Sequence of chain 1.NB:
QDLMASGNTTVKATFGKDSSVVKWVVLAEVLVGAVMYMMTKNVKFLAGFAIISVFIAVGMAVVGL

The protein below binds the small molecule below.
Small molecule (SMILES): CCOP(=O)(O)OC[C@H](O)CO

Sequence of chain 1.MB:
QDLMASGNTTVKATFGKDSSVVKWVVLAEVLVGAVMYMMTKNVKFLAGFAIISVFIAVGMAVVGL

Binding-site contacts:
Ligand atom O4 contacts residue LYS44 of chain 1.YA at 3.6 Å.
Ligand atom C3 contacts residue MET39 of chain 1.NB at 3.8 Å (hydrophobic).
Ligand atom O4 contacts residue MET38 of chain 1.NB at 4.2 Å.
Ligand atom O4 contacts residue MET39 of chain 1.NB at 3.8 Å.
Ligand atom P1 contacts residue MET38 of chain 1.NB at 4.0 Å.
Ligand atom O3 contacts residue MET39 of chain 1.NB at 4.4 Å.
Ligand atom P1 contacts residue LYS44 of chain 1.YA at 4.1 Å.
Ligand atom C2 contacts residue VAL43 of chain 1.YA at 4.1 Å (hydrophobic).
Ligand atom O1 contacts residue LYS44 of chain 1.YA at 3.7 Å.
Ligand atom C1 contacts residue VAL35 of chain 1.MB at 4.0 Å (hydrophobic).
Ligand atom C4 contacts residue LYS44 of chain 1.YA at 4.3 Å.
Ligand atom C4 contacts residue MET39 of chain 1.NB at 3.9 Å (hydrophobic).
Ligand atom O1 contacts residue VAL43 of chain 1.YA at 3.5 Å (h-bond).
Ligand atom C3 contacts residue MET38 of chain 1.NB at 3.5 Å (hydrophobic).
Ligand atom C2 contacts residue VAL32 of chain 1.MB at 4.1 Å (hydrophobic).
Ligand atom O3 contacts residue VAL32 of chain 1.MB at 3.3 Å.
Ligand atom O5 contacts residue MET39 of chain 1.NB at 3.2 Å (h-bond).
Ligand atom O2 contacts residue LYS44 of chain 1.YA at 3.0 Å (salt-bridge).
Ligand atom O3 contacts residue MET38 of chain 1.NB at 2.9 Å (h-bond).
Ligand atom C5 contacts residue LYS44 of chain 1.YA at 4.0 Å.
Ligand atom O5 contacts residue LYS44 of chain 1.YA at 3.6 Å.
Ligand atom O2 contacts residue MET38 of chain 1.NB at 4.0 Å.
Ligand atom C1 contacts residue VAL43 of chain 1.YA at 3.4 Å (hydrophobic).

Sequence of chain 1.YA:
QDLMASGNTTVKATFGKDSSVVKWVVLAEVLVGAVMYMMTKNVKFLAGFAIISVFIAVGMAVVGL